Sequence of chain 1.B:
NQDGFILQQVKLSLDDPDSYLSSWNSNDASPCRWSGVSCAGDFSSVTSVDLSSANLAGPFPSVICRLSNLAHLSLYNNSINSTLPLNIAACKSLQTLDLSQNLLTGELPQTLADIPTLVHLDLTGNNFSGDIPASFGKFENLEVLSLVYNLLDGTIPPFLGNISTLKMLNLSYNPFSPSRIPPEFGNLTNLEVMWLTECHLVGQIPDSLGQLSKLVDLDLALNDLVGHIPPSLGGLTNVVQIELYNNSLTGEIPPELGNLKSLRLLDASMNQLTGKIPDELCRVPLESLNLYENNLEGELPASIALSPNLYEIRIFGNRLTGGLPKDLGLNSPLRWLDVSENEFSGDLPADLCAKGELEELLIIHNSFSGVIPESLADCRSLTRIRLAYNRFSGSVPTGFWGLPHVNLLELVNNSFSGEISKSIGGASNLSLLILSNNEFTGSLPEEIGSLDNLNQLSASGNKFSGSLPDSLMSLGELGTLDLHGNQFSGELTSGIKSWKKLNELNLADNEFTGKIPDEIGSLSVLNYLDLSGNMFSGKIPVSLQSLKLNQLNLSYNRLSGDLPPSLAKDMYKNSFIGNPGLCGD

The protein below binds the small molecule below.
Small molecule (SMILES): CC(=O)N[C@H]1[C@H](O[C@H]2[C@H](O[C@@H]3O[C@@H](C)[C@@H](O)[C@@H](O)[C@@H]3O)[C@@H](NC(C)=O)CO[C@@H]2CO[C@@H]2O[C@@H](C)[C@@H](O)[C@@H](O)[C@@H]2O)O[C@H](CO)[C@@H](O)[C@@H]1O

Binding-site contacts:
Ligand atom C1 contacts residue ASP20 of chain 1.B at 4.3 Å.
Ligand atom C1 contacts residue ALA62 of chain 1.B at 3.9 Å (hydrophobic).
Ligand atom C5 contacts residue ASN86 of chain 1.B at 3.6 Å.
Ligand atom C4 contacts residue ASN86 of chain 1.B at 4.2 Å.
Ligand atom C1 contacts residue ASN86 of chain 1.B at 1.4 Å.
Ligand atom C8 contacts residue ASN86 of chain 1.B at 4.4 Å.
Ligand atom C2 contacts residue ASN86 of chain 1.B at 2.4 Å.
Ligand atom O7 contacts residue ASN86 of chain 1.B at 3.3 Å (h-bond).
Ligand atom O5 contacts residue GLY63 of chain 1.B at 3.9 Å.
Ligand atom O6 contacts residue ASP20 of chain 1.B at 3.8 Å.
Ligand atom C5 contacts residue GLY63 of chain 1.B at 4.3 Å.
Ligand atom O6 contacts residue ALA62 of chain 1.B at 4.4 Å.
Ligand atom C6 contacts residue SER84 of chain 1.B at 4.0 Å.
Ligand atom C7 contacts residue ASN86 of chain 1.B at 3.2 Å.
Ligand atom C8 contacts residue ASP20 of chain 1.B at 4.3 Å.
Ligand atom O5 contacts residue ALA62 of chain 1.B at 3.4 Å.
Ligand atom C6 contacts residue GLY63 of chain 1.B at 4.3 Å.
Ligand atom C6 contacts residue LEU108 of chain 1.B at 3.7 Å (hydrophobic).
Ligand atom C6 contacts residue ASP20 of chain 1.B at 3.4 Å.
Ligand atom C3 contacts residue ASN86 of chain 1.B at 3.8 Å.
Ligand atom C1 contacts residue GLY63 of chain 1.B at 4.3 Å.
Ligand atom C6 contacts residue ALA62 of chain 1.B at 4.1 Å (hydrophobic).
Ligand atom N2 contacts residue ASN86 of chain 1.B at 2.9 Å (h-bond).
Ligand atom N2 contacts residue ASP20 of chain 1.B at 4.2 Å.
Ligand atom O5 contacts residue ASN86 of chain 1.B at 2.3 Å (h-bond).